Binding-site contacts:
Ligand atom O2P contacts residue GLY261 of chain 1.E at 2.8 Å (h-bond).
Ligand atom O1P contacts residue TYR285 of chain 1.E at 2.9 Å (h-bond).
Ligand atom O2P contacts residue SER262 of chain 1.E at 3.6 Å.
Ligand atom O6 contacts residue MET288 of chain 1.E at 3.1 Å (h-bond).
Ligand atom N7 contacts residue ILE204 of chain 1.E at 3.5 Å.
Ligand atom N1 contacts residue ZO41 of chain 1.V at 3.6 Å.
Ligand atom O5' contacts residue GLY202 of chain 1.E at 3.6 Å.
Ligand atom O6 contacts residue GLY287 of chain 1.E at 3.2 Å.
Ligand atom N7 contacts residue MET75 of chain 1.E at 3.6 Å.
Ligand atom C8 contacts residue ILE204 of chain 1.E at 3.5 Å (hydrophobic).
Ligand atom C6 contacts residue GLY289 of chain 1.E at 3.5 Å.
Ligand atom O3' contacts residue MET259 of chain 1.E at 3.6 Å (h-bond).
Ligand atom O3P contacts residue SER203 of chain 1.E at 3.3 Å (h-bond).
Ligand atom C2 contacts residue GLU313 of chain 1.E at 3.6 Å.
Ligand atom O5' contacts residue TYR285 of chain 1.E at 3.6 Å.
Ligand atom O3' contacts residue ASP238 of chain 1.E at 2.5 Å (salt-bridge).
Ligand atom C8 contacts residue MET75 of chain 1.E at 3.4 Å (hydrophobic).
Ligand atom N7 contacts residue MET288 of chain 1.E at 3.1 Å (h-bond).
Ligand atom C5 contacts residue ILE204 of chain 1.E at 3.7 Å (hydrophobic).
Ligand atom N3 contacts residue CYS205 of chain 1.E at 3.7 Å.
Ligand atom C2 contacts residue ZO41 of chain 1.V at 3.4 Å.
Ligand atom O6 contacts residue GLY289 of chain 1.E at 2.7 Å (h-bond).
Ligand atom P contacts residue TYR285 of chain 1.E at 3.7 Å.
Ligand atom O2P contacts residue LEU260 of chain 1.E at 3.6 Å.
Ligand atom C2 contacts residue CYS205 of chain 1.E at 3.3 Å (hydrophobic).
Ligand atom N1 contacts residue GLU313 of chain 1.E at 3.0 Å (salt-bridge).
Ligand atom C4' contacts residue ASP238 of chain 1.E at 3.4 Å.
Ligand atom O2' contacts residue ASP238 of chain 1.E at 2.6 Å (salt-bridge).
Ligand atom N7 contacts residue GLY287 of chain 1.E at 3.5 Å.
Ligand atom C3' contacts residue ASP238 of chain 1.E at 3.3 Å.
Ligand atom O1P contacts residue SER262 of chain 1.E at 3.2 Å (h-bond).
Ligand atom O1P contacts residue SER203 of chain 1.E at 2.6 Å (h-bond).
Ligand atom N3 contacts residue ZO41 of chain 1.V at 3.5 Å.
Ligand atom O6 contacts residue GLY314 of chain 1.E at 3.7 Å.
Ligand atom C5' contacts residue TYR285 of chain 1.E at 3.6 Å (hydrophobic).
Ligand atom O3' contacts residue ALA73 of chain 1.E at 3.5 Å.
Ligand atom O2' contacts residue ASN177 of chain 1.E at 3.4 Å (h-bond).
Ligand atom O3P contacts residue GLY240 of chain 1.E at 2.9 Å (h-bond).
Ligand atom O3P contacts residue GLY239 of chain 1.E at 3.5 Å.
Ligand atom C2' contacts residue ASP238 of chain 1.E at 3.6 Å.

The protein below binds the small molecule below.
Small molecule (SMILES): O=c1[nH]cnc2c1ncn2[C@@H]1O[C@H](COP(=O)(O)O)[C@@H](O)[C@H]1O

Sequence of chain 1.E:
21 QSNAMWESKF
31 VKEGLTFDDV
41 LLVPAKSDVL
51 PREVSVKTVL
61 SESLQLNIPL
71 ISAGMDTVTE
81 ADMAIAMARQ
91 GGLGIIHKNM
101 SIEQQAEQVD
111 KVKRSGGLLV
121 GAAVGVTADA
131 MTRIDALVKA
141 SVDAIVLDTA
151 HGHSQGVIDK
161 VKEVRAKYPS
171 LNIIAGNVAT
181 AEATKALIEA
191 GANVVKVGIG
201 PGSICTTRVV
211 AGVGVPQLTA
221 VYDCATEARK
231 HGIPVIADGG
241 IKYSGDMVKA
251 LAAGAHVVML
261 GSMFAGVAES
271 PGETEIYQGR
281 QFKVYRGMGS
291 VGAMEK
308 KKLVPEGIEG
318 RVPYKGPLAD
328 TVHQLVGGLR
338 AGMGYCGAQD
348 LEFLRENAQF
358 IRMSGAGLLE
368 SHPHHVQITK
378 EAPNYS